Binding-site contacts:
Ligand atom C5 contacts residue SER50 of chain 1.A at 3.6 Å.
Ligand atom O1 contacts residue PRO91 of chain 1.A at 3.6 Å (h-bond).
Ligand atom C9 contacts residue LEU52 of chain 1.A at 4.3 Å (hydrophobic).
Ligand atom C5 contacts residue SER90 of chain 1.A at 4.3 Å.
Ligand atom O1 contacts residue SER50 of chain 1.A at 2.7 Å (h-bond).
Ligand atom C2 contacts residue ILE86 of chain 1.A at 3.5 Å (hydrophobic).
Ligand atom C6 contacts residue ILE86 of chain 1.A at 4.4 Å (hydrophobic).
Ligand atom C7 contacts residue SER50 of chain 1.A at 3.3 Å.
Ligand atom O2 contacts residue ILE86 of chain 1.A at 3.8 Å.
Ligand atom C3 contacts residue ILE86 of chain 1.A at 4.3 Å (hydrophobic).
Ligand atom C1 contacts residue SER90 of chain 1.A at 4.2 Å.
Ligand atom N2 contacts residue ILE86 of chain 1.A at 4.0 Å.
Ligand atom C2 contacts residue SER90 of chain 1.A at 3.9 Å.
Ligand atom C7 contacts residue VAL136 of chain 1.A at 3.8 Å (hydrophobic).
Ligand atom O1 contacts residue ILE86 of chain 1.A at 4.0 Å.
Ligand atom C8 contacts residue VAL136 of chain 1.A at 4.1 Å (hydrophobic).
Ligand atom C5 contacts residue ILE86 of chain 1.A at 3.9 Å (hydrophobic).
Ligand atom O1 contacts residue SER90 of chain 1.A at 3.3 Å.
Ligand atom C8 contacts residue LEU52 of chain 1.A at 4.3 Å (hydrophobic).
Ligand atom C6 contacts residue SER50 of chain 1.A at 3.8 Å.
Ligand atom C8 contacts residue SER50 of chain 1.A at 4.2 Å.

Sequence of chain 1.A:
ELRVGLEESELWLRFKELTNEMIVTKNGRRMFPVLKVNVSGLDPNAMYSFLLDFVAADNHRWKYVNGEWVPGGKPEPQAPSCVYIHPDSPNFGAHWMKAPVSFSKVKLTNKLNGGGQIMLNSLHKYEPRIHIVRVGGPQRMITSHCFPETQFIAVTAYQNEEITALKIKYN

The small molecule below binds the protein below.
Small molecule (SMILES): NC(=O)N1CCN(C(=O)c2ccco2)CC1